Sequence of chain 1.A:
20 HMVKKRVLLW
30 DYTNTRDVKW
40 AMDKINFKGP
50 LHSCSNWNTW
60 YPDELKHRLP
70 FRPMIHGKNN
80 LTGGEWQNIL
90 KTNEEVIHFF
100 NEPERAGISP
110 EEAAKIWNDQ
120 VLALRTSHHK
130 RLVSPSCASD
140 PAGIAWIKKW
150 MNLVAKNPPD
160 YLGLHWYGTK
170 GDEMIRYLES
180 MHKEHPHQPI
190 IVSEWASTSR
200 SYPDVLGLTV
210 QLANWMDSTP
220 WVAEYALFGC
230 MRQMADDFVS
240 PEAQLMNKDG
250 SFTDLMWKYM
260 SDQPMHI

A small-molecule ligand and the protein it binds are described below.
Small molecule (SMILES): OC[C@H]1O[C@@H](O[C@@H]2[C@@H](O)[C@H](O[C@@H]3[C@@H](O)[C@H](O)O[C@H](CO)[C@H]3O)O[C@H](CO)[C@H]2O)[C@H](O)[C@@H](O)[C@@H]1O

Binding-site contacts:
Ligand atom O3 contacts residue ARG104 of chain 1.A at 3.7 Å.
Ligand atom C6 contacts residue PHE237 of chain 1.A at 3.7 Å (hydrophobic).
Ligand atom C5 contacts residue ARG104 of chain 1.A at 3.6 Å.
Ligand atom C4 contacts residue SER138 of chain 1.A at 3.4 Å.
Ligand atom O3 contacts residue SER138 of chain 1.A at 3.3 Å (h-bond).
Ligand atom O5 contacts residue ARG104 of chain 1.A at 3.2 Å (salt-bridge).
Ligand atom O5 contacts residue GLU172 of chain 1.A at 3.8 Å.
Ligand atom O2 contacts residue ALA137 of chain 1.A at 3.7 Å.
Ligand atom O4 contacts residue ASP235 of chain 1.A at 3.6 Å (salt-bridge).
Ligand atom O2 contacts residue GLY167 of chain 1.A at 3.2 Å.
Ligand atom O5 contacts residue PHE237 of chain 1.A at 3.9 Å.
Ligand atom C6 contacts residue ASP139 of chain 1.A at 3.9 Å.
Ligand atom C6 contacts residue ARG104 of chain 1.A at 3.7 Å.
Ligand atom O5 contacts residue ASP139 of chain 1.A at 3.9 Å.
Ligand atom O1 contacts residue GLU172 of chain 1.A at 2.7 Å (salt-bridge).
Ligand atom C2 contacts residue TYR166 of chain 1.A at 3.4 Å (hydrophobic).
Ligand atom O4 contacts residue SER138 of chain 1.A at 3.2 Å (h-bond).
Ligand atom O3 contacts residue TYR166 of chain 1.A at 3.3 Å (h-bond).
Ligand atom O4 contacts residue ASP139 of chain 1.A at 3.9 Å.
Ligand atom C3 contacts residue GLU101 of chain 1.A at 3.7 Å.
Ligand atom C3 contacts residue TYR166 of chain 1.A at 3.9 Å (hydrophobic).
Ligand atom O2 contacts residue SER138 of chain 1.A at 3.2 Å (h-bond).
Ligand atom O2 contacts residue TYR166 of chain 1.A at 2.7 Å (h-bond).
Ligand atom C2 contacts residue ARG104 of chain 1.A at 3.7 Å.
Ligand atom O3 contacts residue ALA137 of chain 1.A at 3.8 Å.
Ligand atom C4 contacts residue ASP139 of chain 1.A at 3.9 Å.
Ligand atom O6 contacts residue GLU172 of chain 1.A at 3.7 Å.
Ligand atom C4 contacts residue ARG104 of chain 1.A at 3.5 Å.
Ligand atom C5 contacts residue PHE237 of chain 1.A at 3.6 Å (hydrophobic).
Ligand atom O3 contacts residue GLU101 of chain 1.A at 2.6 Å (salt-bridge).
Ligand atom C1 contacts residue GLU172 of chain 1.A at 3.6 Å.
Ligand atom O4 contacts residue ARG104 of chain 1.A at 3.3 Å (salt-bridge).
Ligand atom C1 contacts residue ARG104 of chain 1.A at 3.9 Å.
Ligand atom O1 contacts residue TRP165 of chain 1.A at 3.6 Å.
Ligand atom O2 contacts residue GLU101 of chain 1.A at 2.6 Å (salt-bridge).
Ligand atom C1 contacts residue TYR166 of chain 1.A at 3.7 Å (hydrophobic).
Ligand atom O6 contacts residue ARG104 of chain 1.A at 2.8 Å (salt-bridge).
Ligand atom C2 contacts residue SER138 of chain 1.A at 3.5 Å.
Ligand atom C3 contacts residue PHE237 of chain 1.A at 3.9 Å (hydrophobic).
Ligand atom C2 contacts residue GLU101 of chain 1.A at 3.4 Å.